The protein below binds the small molecule below.
Small molecule (SMILES): CC(=O)N[C@@H]1[C@@H](O)[C@H](O)[C@@H](CO)O[C@H]1O

Sequence of chain 25.A:
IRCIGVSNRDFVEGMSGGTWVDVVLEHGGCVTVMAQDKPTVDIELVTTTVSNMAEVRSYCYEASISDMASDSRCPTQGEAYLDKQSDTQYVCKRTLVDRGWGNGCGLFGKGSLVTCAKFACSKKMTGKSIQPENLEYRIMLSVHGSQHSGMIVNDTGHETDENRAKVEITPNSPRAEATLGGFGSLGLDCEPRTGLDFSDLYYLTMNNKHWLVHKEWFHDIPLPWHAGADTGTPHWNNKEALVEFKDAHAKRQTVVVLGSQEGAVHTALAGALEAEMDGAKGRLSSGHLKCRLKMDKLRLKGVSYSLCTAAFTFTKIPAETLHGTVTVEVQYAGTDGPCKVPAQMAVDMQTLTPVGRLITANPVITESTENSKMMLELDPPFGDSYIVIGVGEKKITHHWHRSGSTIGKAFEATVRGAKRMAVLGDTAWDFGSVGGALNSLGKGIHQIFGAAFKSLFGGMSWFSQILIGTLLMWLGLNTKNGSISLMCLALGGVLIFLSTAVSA

Binding-site contacts:
Ligand atom C5 contacts residue ASN154 of chain 25.A at 3.7 Å.
Ligand atom C1 contacts residue THR156 of chain 25.A at 3.2 Å.
Ligand atom C4 contacts residue ASN154 of chain 25.A at 4.3 Å.
Ligand atom C5 contacts residue THR156 of chain 25.A at 4.1 Å.
Ligand atom C3 contacts residue THR156 of chain 25.A at 4.5 Å.
Ligand atom C1 contacts residue ASN154 of chain 25.A at 1.4 Å.
Ligand atom O6 contacts residue MET151 of chain 25.A at 4.0 Å.
Ligand atom C8 contacts residue ASN154 of chain 25.A at 2.8 Å.
Ligand atom N2 contacts residue THR156 of chain 25.A at 4.3 Å.
Ligand atom N2 contacts residue ASN154 of chain 25.A at 2.9 Å (h-bond).
Ligand atom O5 contacts residue ASN154 of chain 25.A at 2.3 Å (h-bond).
Ligand atom C2 contacts residue THR156 of chain 25.A at 4.2 Å.
Ligand atom C3 contacts residue ASN154 of chain 25.A at 3.8 Å.
Ligand atom C2 contacts residue ASN154 of chain 25.A at 2.5 Å.
Ligand atom O7 contacts residue ASN154 of chain 25.A at 4.3 Å.
Ligand atom C6 contacts residue MET151 of chain 25.A at 4.0 Å (hydrophobic).
Ligand atom C7 contacts residue ASN154 of chain 25.A at 3.3 Å.
Ligand atom O5 contacts residue THR156 of chain 25.A at 3.9 Å.
Ligand atom O5 contacts residue MET151 of chain 25.A at 3.9 Å.